Sequence of chain 1.M:
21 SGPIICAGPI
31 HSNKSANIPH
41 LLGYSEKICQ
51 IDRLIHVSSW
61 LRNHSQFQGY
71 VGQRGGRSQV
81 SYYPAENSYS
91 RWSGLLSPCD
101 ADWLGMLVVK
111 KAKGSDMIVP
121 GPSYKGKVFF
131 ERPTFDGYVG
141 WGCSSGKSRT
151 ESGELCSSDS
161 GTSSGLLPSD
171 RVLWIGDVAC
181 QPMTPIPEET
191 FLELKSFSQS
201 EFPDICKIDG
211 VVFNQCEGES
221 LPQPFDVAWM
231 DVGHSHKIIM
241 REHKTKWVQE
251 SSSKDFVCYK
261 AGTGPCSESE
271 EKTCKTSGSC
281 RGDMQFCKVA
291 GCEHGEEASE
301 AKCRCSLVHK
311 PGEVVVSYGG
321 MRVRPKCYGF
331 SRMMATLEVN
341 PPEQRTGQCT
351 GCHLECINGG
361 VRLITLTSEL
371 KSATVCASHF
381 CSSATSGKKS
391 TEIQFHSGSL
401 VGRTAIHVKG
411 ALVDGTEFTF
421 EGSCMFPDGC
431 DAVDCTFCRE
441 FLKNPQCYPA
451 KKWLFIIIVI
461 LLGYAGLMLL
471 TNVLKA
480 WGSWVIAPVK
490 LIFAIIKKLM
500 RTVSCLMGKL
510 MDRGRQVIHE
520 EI

A protein and the small-molecule ligand that binds it are described below.
Small molecule (SMILES): CC(=O)N[C@@H]1[C@@H](O)[C@H](O)[C@@H](CO)O[C@H]1O

Binding-site contacts:
Ligand atom C4 contacts residue ASN33 of chain 1.M at 4.2 Å.
Ligand atom O6 contacts residue ASN37 of chain 1.M at 4.2 Å.
Ligand atom C1 contacts residue ASN33 of chain 1.M at 1.4 Å.
Ligand atom C7 contacts residue ASN33 of chain 1.M at 3.5 Å.
Ligand atom C3 contacts residue ASN33 of chain 1.M at 3.8 Å.
Ligand atom O7 contacts residue ASN33 of chain 1.M at 4.2 Å.
Ligand atom N2 contacts residue ASN33 of chain 1.M at 2.9 Å (h-bond).
Ligand atom C1 contacts residue SER35 of chain 1.M at 4.1 Å.
Ligand atom C5 contacts residue ASN33 of chain 1.M at 3.7 Å.
Ligand atom O5 contacts residue ASN33 of chain 1.M at 2.4 Å (h-bond).
Ligand atom C8 contacts residue ASN33 of chain 1.M at 3.8 Å.
Ligand atom C5 contacts residue SER35 of chain 1.M at 4.5 Å.
Ligand atom C2 contacts residue ASN33 of chain 1.M at 2.5 Å.
Ligand atom O5 contacts residue SER35 of chain 1.M at 4.2 Å.